Binding-site contacts:
Ligand atom C8 contacts residue ARG412 of chain 1.C at 3.5 Å.
Ligand atom C3 contacts residue ASN301 of chain 1.C at 3.8 Å.
Ligand atom C7 contacts residue ASN301 of chain 1.C at 3.3 Å.
Ligand atom C8 contacts residue THR267 of chain 1.C at 3.7 Å.
Ligand atom O7 contacts residue THR267 of chain 1.C at 3.2 Å.
Ligand atom C7 contacts residue ARG412 of chain 1.C at 4.1 Å.
Ligand atom C3 contacts residue HIS299 of chain 1.C at 4.2 Å.
Ligand atom C1 contacts residue ASN301 of chain 1.C at 1.4 Å.
Ligand atom C7 contacts residue THR267 of chain 1.C at 3.9 Å.
Ligand atom O5 contacts residue ASN301 of chain 1.C at 2.4 Å (h-bond).
Ligand atom O7 contacts residue ASN301 of chain 1.C at 3.6 Å (h-bond).
Ligand atom C7 contacts residue HIS299 of chain 1.C at 4.1 Å.
Ligand atom C5 contacts residue ASN301 of chain 1.C at 3.7 Å.
Ligand atom C1 contacts residue HIS299 of chain 1.C at 4.1 Å.
Ligand atom O7 contacts residue HIS299 of chain 1.C at 2.9 Å (h-bond).
Ligand atom C5 contacts residue HIS299 of chain 1.C at 4.2 Å.
Ligand atom C8 contacts residue ASN301 of chain 1.C at 4.4 Å.
Ligand atom C2 contacts residue ASN301 of chain 1.C at 2.4 Å.
Ligand atom C8 contacts residue ASN265 of chain 1.C at 4.0 Å.
Ligand atom C4 contacts residue ASN301 of chain 1.C at 4.2 Å.
Ligand atom N2 contacts residue ASN301 of chain 1.C at 2.8 Å (h-bond).
Ligand atom O5 contacts residue SER381 of chain 1.C at 4.2 Å.
Ligand atom C1 contacts residue SER381 of chain 1.C at 4.5 Å.

The protein below binds the small molecule below.
Small molecule (SMILES): CC(=O)N[C@@H]1[C@@H](O)[C@H](O)[C@@H](CO)O[C@H]1O

Sequence of chain 1.C:
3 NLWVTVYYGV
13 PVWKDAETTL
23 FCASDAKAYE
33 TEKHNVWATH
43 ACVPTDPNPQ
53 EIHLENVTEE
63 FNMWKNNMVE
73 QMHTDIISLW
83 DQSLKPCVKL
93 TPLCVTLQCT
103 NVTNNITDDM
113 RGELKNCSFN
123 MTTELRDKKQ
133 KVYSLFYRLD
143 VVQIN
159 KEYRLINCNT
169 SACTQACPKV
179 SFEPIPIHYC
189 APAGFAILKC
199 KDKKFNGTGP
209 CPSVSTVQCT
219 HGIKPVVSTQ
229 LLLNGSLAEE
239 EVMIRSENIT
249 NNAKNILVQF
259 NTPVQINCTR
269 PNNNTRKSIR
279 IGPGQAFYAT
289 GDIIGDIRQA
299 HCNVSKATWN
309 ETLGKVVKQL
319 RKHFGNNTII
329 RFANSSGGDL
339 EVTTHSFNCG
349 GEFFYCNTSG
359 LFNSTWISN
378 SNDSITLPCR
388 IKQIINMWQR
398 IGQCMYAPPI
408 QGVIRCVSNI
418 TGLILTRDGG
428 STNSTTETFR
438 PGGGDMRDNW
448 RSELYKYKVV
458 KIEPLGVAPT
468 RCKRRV